A small-molecule ligand and the protein it binds are described below.
Small molecule (SMILES): CC(=O)N[C@@H]1[C@@H](O)[C@H](O)[C@@H](CO)O[C@H]1O

Binding-site contacts:
Ligand atom C6 contacts residue LEU123 of chain 1.G at 3.8 Å (hydrophobic).
Ligand atom C4 contacts residue ASN17 of chain 1.G at 4.2 Å.
Ligand atom C8 contacts residue GLY15 of chain 1.G at 3.5 Å.
Ligand atom O5 contacts residue LYS9 of chain 1.G at 3.7 Å.
Ligand atom C1 contacts residue GLY15 of chain 1.G at 4.0 Å.
Ligand atom C7 contacts residue ILE34 of chain 1.G at 4.3 Å (hydrophobic).
Ligand atom N2 contacts residue GLY15 of chain 1.G at 3.0 Å (h-bond).
Ligand atom N2 contacts residue ASN17 of chain 1.G at 3.0 Å (h-bond).
Ligand atom O5 contacts residue ASN17 of chain 1.G at 2.4 Å (h-bond).
Ligand atom C2 contacts residue ASN17 of chain 1.G at 2.5 Å.
Ligand atom C6 contacts residue LYS9 of chain 1.G at 4.5 Å.
Ligand atom C8 contacts residue ILE34 of chain 1.G at 3.8 Å (hydrophobic).
Ligand atom O5 contacts residue LEU123 of chain 1.G at 3.7 Å.
Ligand atom C3 contacts residue ASN17 of chain 1.G at 3.9 Å.
Ligand atom C7 contacts residue ASN17 of chain 1.G at 3.6 Å.
Ligand atom C8 contacts residue SER16 of chain 1.G at 4.4 Å.
Ligand atom O6 contacts residue LYS9 of chain 1.G at 3.6 Å (salt-bridge).
Ligand atom C8 contacts residue ALA36 of chain 1.G at 3.8 Å (hydrophobic).
Ligand atom C2 contacts residue GLY15 of chain 1.G at 4.0 Å.
Ligand atom C5 contacts residue LEU123 of chain 1.G at 4.1 Å (hydrophobic).
Ligand atom C8 contacts residue THR35 of chain 1.G at 3.9 Å.
Ligand atom C5 contacts residue ASN17 of chain 1.G at 3.7 Å.
Ligand atom O6 contacts residue LEU123 of chain 1.G at 4.3 Å.
Ligand atom O7 contacts residue ASN17 of chain 1.G at 3.9 Å.
Ligand atom C1 contacts residue LEU123 of chain 1.G at 4.3 Å (hydrophobic).
Ligand atom C1 contacts residue ASN17 of chain 1.G at 1.7 Å.
Ligand atom C7 contacts residue GLY15 of chain 1.G at 3.7 Å.
Ligand atom O7 contacts residue ILE34 of chain 1.G at 3.8 Å.

Sequence of chain 1.G:
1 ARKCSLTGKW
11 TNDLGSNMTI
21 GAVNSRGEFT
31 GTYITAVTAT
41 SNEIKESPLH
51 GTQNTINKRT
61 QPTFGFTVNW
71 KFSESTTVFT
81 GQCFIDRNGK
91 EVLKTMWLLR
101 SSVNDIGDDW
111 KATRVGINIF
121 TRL